Binding-site contacts:
Ligand atom C09 contacts residue GLY332 of chain 1.B at 4.2 Å.
Ligand atom C09 contacts residue GLU312 of chain 1.B at 3.8 Å.
Ligand atom C20 contacts residue LYS335 of chain 1.B at 4.5 Å.
Ligand atom C11 contacts residue VAL331 of chain 1.B at 4.4 Å (hydrophobic).
Ligand atom O02 contacts residue GLY332 of chain 1.B at 3.3 Å (h-bond).
Ligand atom O14 contacts residue GLY332 of chain 1.B at 2.9 Å (h-bond).
Ligand atom N10 contacts residue LEU330 of chain 1.B at 3.4 Å (h-bond).
Ligand atom C11 contacts residue GLU312 of chain 1.B at 4.1 Å.
Ligand atom O02 contacts residue GLY306 of chain 1.B at 3.7 Å.
Ligand atom O14 contacts residue GLN334 of chain 1.B at 4.3 Å.
Ligand atom N10 contacts residue VAL331 of chain 1.B at 4.2 Å.
Ligand atom C09 contacts residue GLY310 of chain 1.B at 3.0 Å.
Ligand atom N16 contacts residue GLN334 of chain 1.B at 3.8 Å.
Ligand atom C09 contacts residue VAL331 of chain 1.B at 3.6 Å (hydrophobic).
Ligand atom N10 contacts residue GLU312 of chain 1.B at 3.0 Å (salt-bridge).
Ligand atom O14 contacts residue GLY333 of chain 1.B at 3.4 Å.
Ligand atom N08 contacts residue GLY310 of chain 1.B at 3.4 Å (h-bond).
Ligand atom C03 contacts residue GLY332 of chain 1.B at 3.6 Å.
Ligand atom O02 contacts residue HIS307 of chain 1.B at 4.0 Å.
Ligand atom C17 contacts residue GLN334 of chain 1.B at 4.0 Å.
Ligand atom N08 contacts residue LEU330 of chain 1.B at 4.1 Å.
Ligand atom C13 contacts residue GLY332 of chain 1.B at 3.6 Å.
Ligand atom N08 contacts residue VAL331 of chain 1.B at 3.7 Å.
Ligand atom C07 contacts residue GLY310 of chain 1.B at 4.3 Å.
Ligand atom N10 contacts residue GLY310 of chain 1.B at 3.8 Å.
Ligand atom C05 contacts residue GLY332 of chain 1.B at 3.4 Å.
Ligand atom C09 contacts residue LEU330 of chain 1.B at 3.0 Å (hydrophobic).
Ligand atom C20 contacts residue GLN334 of chain 1.B at 4.0 Å.
Ligand atom N08 contacts residue GLY332 of chain 1.B at 3.7 Å.
Ligand atom N12 contacts residue GLY332 of chain 1.B at 3.9 Å.

Sequence of chain 1.B:
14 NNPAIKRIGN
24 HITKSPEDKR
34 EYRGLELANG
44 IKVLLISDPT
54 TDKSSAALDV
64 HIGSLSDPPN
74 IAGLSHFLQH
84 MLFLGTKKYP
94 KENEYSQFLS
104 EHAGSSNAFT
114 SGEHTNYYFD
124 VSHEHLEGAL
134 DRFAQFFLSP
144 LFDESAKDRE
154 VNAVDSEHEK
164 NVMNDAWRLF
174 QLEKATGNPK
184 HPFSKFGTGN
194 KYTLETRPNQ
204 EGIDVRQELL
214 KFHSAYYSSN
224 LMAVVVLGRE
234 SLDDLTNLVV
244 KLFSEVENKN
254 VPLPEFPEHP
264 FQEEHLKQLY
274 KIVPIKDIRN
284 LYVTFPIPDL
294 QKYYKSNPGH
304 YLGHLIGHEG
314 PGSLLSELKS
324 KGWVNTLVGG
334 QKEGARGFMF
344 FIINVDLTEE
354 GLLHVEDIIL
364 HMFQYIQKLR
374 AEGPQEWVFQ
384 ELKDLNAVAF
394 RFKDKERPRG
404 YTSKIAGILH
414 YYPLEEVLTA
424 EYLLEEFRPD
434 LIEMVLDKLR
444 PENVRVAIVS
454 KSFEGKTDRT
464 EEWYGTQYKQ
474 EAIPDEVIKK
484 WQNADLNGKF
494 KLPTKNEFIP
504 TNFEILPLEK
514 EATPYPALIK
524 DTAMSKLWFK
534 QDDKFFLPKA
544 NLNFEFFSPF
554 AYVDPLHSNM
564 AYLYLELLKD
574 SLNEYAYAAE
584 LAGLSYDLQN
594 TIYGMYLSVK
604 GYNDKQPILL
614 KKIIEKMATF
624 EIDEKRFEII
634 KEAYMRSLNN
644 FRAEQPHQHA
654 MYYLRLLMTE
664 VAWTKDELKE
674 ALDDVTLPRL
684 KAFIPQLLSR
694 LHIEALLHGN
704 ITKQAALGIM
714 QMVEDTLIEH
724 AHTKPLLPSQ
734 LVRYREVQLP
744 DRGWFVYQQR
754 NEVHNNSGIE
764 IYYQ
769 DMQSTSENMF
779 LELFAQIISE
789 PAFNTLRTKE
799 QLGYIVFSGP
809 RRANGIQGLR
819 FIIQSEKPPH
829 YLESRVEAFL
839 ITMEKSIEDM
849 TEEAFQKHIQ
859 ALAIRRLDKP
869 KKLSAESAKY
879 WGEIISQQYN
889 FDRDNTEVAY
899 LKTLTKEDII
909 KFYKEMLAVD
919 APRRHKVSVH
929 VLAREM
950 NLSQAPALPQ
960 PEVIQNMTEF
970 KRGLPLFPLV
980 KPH

This small molecule binds to this protein.
Small molecule (SMILES): O=C(O)CN(CC(=O)N[C@@H](Cc1cnc[nH]1)C(=O)O)Cc1ccccc1